Binding-site contacts:
Ligand atom CGD contacts residue SER225 of chain 1.D at 3.4 Å.
Ligand atom O2C contacts residue GLN187 of chain 1.D at 3.5 Å (h-bond).
Ligand atom CAC contacts residue GLY178 of chain 1.D at 3.4 Å.
Ligand atom NC contacts residue HIS174 of chain 1.D at 3.3 Å (h-bond).
Ligand atom CHA contacts residue HIS174 of chain 1.D at 3.5 Å.
Ligand atom O2C contacts residue ARG179 of chain 1.D at 3.3 Å (salt-bridge).
Ligand atom C3C contacts residue GLN187 of chain 1.D at 3.2 Å.
Ligand atom O2A contacts residue TRP200 of chain 1.D at 3.3 Å.
Ligand atom O1C contacts residue GLN187 of chain 1.D at 2.6 Å (h-bond).
Ligand atom CAD contacts residue TYR147 of chain 1.D at 2.6 Å (hydrophobic).
Ligand atom CBA contacts residue LYS151 of chain 1.D at 3.5 Å.
Ligand atom C2C contacts residue GLY178 of chain 1.D at 3.6 Å.
Ligand atom O1D contacts residue SER225 of chain 1.D at 3.4 Å (h-bond).
Ligand atom CAC contacts residue GLN187 of chain 1.D at 2.7 Å.
Ligand atom CGA contacts residue TRP200 of chain 1.D at 3.2 Å (hydrophobic).
Ligand atom FE contacts residue HIS174 of chain 1.D at 2.3 Å.
Ligand atom CMC contacts residue GLY178 of chain 1.D at 3.2 Å.
Ligand atom C2C contacts residue GLN187 of chain 1.D at 2.9 Å.
Ligand atom C3C contacts residue GLY178 of chain 1.D at 3.5 Å.
Ligand atom CMC contacts residue ILE215 of chain 1.D at 3.5 Å (hydrophobic).
Ligand atom CGC contacts residue GLN187 of chain 1.D at 2.3 Å.
Ligand atom CMC contacts residue GLN187 of chain 1.D at 3.0 Å.
Ligand atom C2D contacts residue TYR147 of chain 1.D at 3.5 Å (hydrophobic).
Ligand atom CHD contacts residue MET219 of chain 1.D at 3.6 Å (hydrophobic).
Ligand atom CMD contacts residue TYR147 of chain 1.D at 3.2 Å (hydrophobic).
Ligand atom C3D contacts residue TYR147 of chain 1.D at 3.2 Å (hydrophobic).
Ligand atom CMB contacts residue SER111 of chain 1.D at 3.4 Å.
Ligand atom O1A contacts residue LYS151 of chain 1.D at 3.1 Å (salt-bridge).
Ligand atom CBD contacts residue TYR147 of chain 1.D at 3.2 Å (hydrophobic).
Ligand atom O1A contacts residue TRP200 of chain 1.D at 3.4 Å.
Ligand atom CBC contacts residue GLN187 of chain 1.D at 1.4 Å.
Ligand atom O2D contacts residue SER225 of chain 1.D at 2.9 Å (h-bond).
Ligand atom NB contacts residue HIS174 of chain 1.D at 3.2 Å (h-bond).
Ligand atom C4D contacts residue HIS174 of chain 1.D at 3.4 Å.
Ligand atom NA contacts residue HIS174 of chain 1.D at 3.0 Å (h-bond).
Ligand atom O2A contacts residue TYR113 of chain 1.D at 3.5 Å.
Ligand atom CMA contacts residue MET149 of chain 1.D at 3.5 Å (hydrophobic).
Ligand atom ND contacts residue HIS174 of chain 1.D at 3.0 Å (h-bond).
Ligand atom O2B contacts residue ARG179 of chain 1.D at 2.6 Å (salt-bridge).
Ligand atom CMD contacts residue LEU204 of chain 1.D at 3.4 Å (hydrophobic).

Sequence of chain 1.D:
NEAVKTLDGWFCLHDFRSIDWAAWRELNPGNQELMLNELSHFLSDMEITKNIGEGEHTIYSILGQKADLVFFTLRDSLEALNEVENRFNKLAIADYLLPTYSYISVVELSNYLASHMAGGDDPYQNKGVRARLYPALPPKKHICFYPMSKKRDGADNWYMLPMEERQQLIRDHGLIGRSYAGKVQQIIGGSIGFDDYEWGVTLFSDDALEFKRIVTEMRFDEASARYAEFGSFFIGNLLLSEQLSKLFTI

A protein and the small-molecule ligand that binds it are described below.
Small molecule (SMILES): CC1=C(CCC(=O)O)C2=Cc3c(CCC(=O)O)c(C)c4n3[Fe@]35n6c(c(C)c(CCC(=O)O)c6=CC1=[N+]23)=CC1=[N+]5C(=C4)C(C)=C1CCC(=O)O